Binding-site contacts:
Ligand atom O5 contacts residue ASN328 of chain 1.A at 2.4 Å (h-bond).
Ligand atom O6 contacts residue LEU579 of chain 1.A at 3.4 Å.
Ligand atom O6 contacts residue PRO576 of chain 1.A at 4.0 Å.
Ligand atom O7 contacts residue ASN328 of chain 1.A at 4.3 Å.
Ligand atom C4 contacts residue ASN328 of chain 1.A at 4.3 Å.
Ligand atom C4 contacts residue THR578 of chain 1.A at 4.3 Å.
Ligand atom C3 contacts residue ASN328 of chain 1.A at 3.8 Å.
Ligand atom C6 contacts residue LEU579 of chain 1.A at 3.6 Å (hydrophobic).
Ligand atom C5 contacts residue ASN328 of chain 1.A at 3.7 Å.
Ligand atom C2 contacts residue ASN328 of chain 1.A at 2.5 Å.
Ligand atom C1 contacts residue ASN328 of chain 1.A at 1.4 Å.
Ligand atom C7 contacts residue ASN328 of chain 1.A at 4.0 Å.
Ligand atom O3 contacts residue THR578 of chain 1.A at 4.3 Å.
Ligand atom N2 contacts residue ASN328 of chain 1.A at 2.9 Å (h-bond).

Sequence of chain 1.A:
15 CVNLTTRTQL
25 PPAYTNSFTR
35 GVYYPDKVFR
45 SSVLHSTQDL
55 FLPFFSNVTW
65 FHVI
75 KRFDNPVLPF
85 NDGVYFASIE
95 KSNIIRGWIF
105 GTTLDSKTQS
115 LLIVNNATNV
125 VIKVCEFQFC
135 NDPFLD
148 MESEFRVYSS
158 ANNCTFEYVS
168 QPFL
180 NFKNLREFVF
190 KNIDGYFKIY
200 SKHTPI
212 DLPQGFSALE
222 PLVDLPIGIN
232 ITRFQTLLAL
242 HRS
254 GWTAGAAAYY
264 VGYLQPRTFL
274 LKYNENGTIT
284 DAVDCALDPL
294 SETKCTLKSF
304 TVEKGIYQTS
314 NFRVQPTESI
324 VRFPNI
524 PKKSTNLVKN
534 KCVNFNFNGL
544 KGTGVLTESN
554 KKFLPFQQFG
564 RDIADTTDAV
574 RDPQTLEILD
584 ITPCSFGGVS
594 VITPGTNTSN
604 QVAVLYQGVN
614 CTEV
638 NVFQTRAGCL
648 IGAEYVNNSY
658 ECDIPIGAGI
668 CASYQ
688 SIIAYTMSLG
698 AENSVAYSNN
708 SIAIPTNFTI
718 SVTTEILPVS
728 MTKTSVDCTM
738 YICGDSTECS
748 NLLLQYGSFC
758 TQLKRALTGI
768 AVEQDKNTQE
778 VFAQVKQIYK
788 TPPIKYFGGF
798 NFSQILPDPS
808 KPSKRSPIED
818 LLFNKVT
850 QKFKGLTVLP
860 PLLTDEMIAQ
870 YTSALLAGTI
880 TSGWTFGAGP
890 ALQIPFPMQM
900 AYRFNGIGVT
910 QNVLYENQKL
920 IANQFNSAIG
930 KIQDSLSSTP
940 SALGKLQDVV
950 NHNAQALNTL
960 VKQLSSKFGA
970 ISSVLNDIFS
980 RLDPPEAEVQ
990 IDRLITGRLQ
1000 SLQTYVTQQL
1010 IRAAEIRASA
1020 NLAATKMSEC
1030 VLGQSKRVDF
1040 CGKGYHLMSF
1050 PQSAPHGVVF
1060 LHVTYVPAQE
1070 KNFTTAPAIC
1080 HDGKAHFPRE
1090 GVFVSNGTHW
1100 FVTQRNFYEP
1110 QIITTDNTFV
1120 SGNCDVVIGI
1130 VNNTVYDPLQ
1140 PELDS

The protein below binds the small molecule below.
Small molecule (SMILES): CC(=O)N[C@@H]1[C@@H](O)[C@H](O)[C@@H](CO)O[C@H]1O